The small molecule below binds the protein below.
Small molecule (SMILES): CO[C@@H]1O[C@H](CO)[C@@H](O[C@@H]2O[C@@H](C)[C@@H](O)[C@@H](O)[C@@H]2O)[C@H](O[C@@H]2O[C@H](CO)[C@H](O)[C@H](O)[C@H]2O[C@@H]2O[C@@H](C)[C@@H](O)[C@@H](O)[C@@H]2O)[C@H]1NC(C)=O

Sequence of chain 1.A:
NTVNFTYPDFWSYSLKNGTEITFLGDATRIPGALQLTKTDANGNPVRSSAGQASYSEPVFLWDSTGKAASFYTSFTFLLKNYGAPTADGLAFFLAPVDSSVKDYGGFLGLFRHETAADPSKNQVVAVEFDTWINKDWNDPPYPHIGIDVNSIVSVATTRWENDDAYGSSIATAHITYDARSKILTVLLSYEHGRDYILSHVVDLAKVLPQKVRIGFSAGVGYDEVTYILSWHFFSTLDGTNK

Binding-site contacts:
Ligand atom O5 contacts residue SER49 of chain 1.A at 3.3 Å (h-bond).
Ligand atom C2 contacts residue PHE108 of chain 1.A at 3.8 Å (hydrophobic).
Ligand atom C6 contacts residue TYR223 of chain 1.A at 3.6 Å (hydrophobic).
Ligand atom C3 contacts residue TRP133 of chain 1.A at 3.6 Å (hydrophobic).
Ligand atom O3 contacts residue ASP89 of chain 1.A at 2.7 Å (salt-bridge).
Ligand atom O2 contacts residue TRP138 of chain 1.A at 2.8 Å (h-bond).
Ligand atom O4 contacts residue ASP89 of chain 1.A at 2.7 Å (salt-bridge).
Ligand atom O2 contacts residue ARG48 of chain 1.A at 3.4 Å (salt-bridge).
Ligand atom O4 contacts residue PHE108 of chain 1.A at 3.5 Å.
Ligand atom C3 contacts residue ASP137 of chain 1.A at 3.8 Å.
Ligand atom O4 contacts residue ALA88 of chain 1.A at 3.8 Å.
Ligand atom C5 contacts residue TRP133 of chain 1.A at 3.7 Å (hydrophobic).
Ligand atom C3 contacts residue ASP89 of chain 1.A at 3.7 Å.
Ligand atom O3 contacts residue GLY106 of chain 1.A at 3.7 Å.
Ligand atom O2 contacts residue ASN135 of chain 1.A at 2.8 Å (h-bond).
Ligand atom O6 contacts residue TYR223 of chain 1.A at 3.6 Å.
Ligand atom O4 contacts residue SER49 of chain 1.A at 2.6 Å (h-bond).
Ligand atom O3 contacts residue ASN135 of chain 1.A at 2.8 Å (h-bond).
Ligand atom C4 contacts residue GLY222 of chain 1.A at 3.2 Å.
Ligand atom O4 contacts residue VAL221 of chain 1.A at 3.6 Å.
Ligand atom O3 contacts residue ARG48 of chain 1.A at 3.1 Å (salt-bridge).
Ligand atom C4 contacts residue TRP133 of chain 1.A at 3.6 Å (hydrophobic).
Ligand atom O2 contacts residue ASN135 of chain 1.A at 3.6 Å (h-bond).
Ligand atom O3 contacts residue TYR223 of chain 1.A at 3.7 Å.
Ligand atom C3 contacts residue TRP138 of chain 1.A at 3.8 Å (hydrophobic).
Ligand atom O6 contacts residue TRP133 of chain 1.A at 3.8 Å.
Ligand atom O3 contacts residue TRP138 of chain 1.A at 3.0 Å (h-bond).
Ligand atom C6 contacts residue TYR105 of chain 1.A at 3.5 Å (hydrophobic).
Ligand atom O2 contacts residue ASP137 of chain 1.A at 3.5 Å (salt-bridge).
Ligand atom O4 contacts residue HIS114 of chain 1.A at 3.0 Å (h-bond).
Ligand atom O3 contacts residue ASP137 of chain 1.A at 3.3 Å (salt-bridge).
Ligand atom C4 contacts residue SER49 of chain 1.A at 3.7 Å.
Ligand atom O4 contacts residue GLY222 of chain 1.A at 3.5 Å.
Ligand atom O3 contacts residue HIS114 of chain 1.A at 3.2 Å.
Ligand atom O3 contacts residue GLY107 of chain 1.A at 2.8 Å (h-bond).
Ligand atom C2 contacts residue TRP138 of chain 1.A at 3.5 Å (hydrophobic).
Ligand atom O4 contacts residue GLY222 of chain 1.A at 2.8 Å (h-bond).
Ligand atom C3 contacts residue ASN135 of chain 1.A at 3.3 Å.
Ligand atom O3 contacts residue GLY222 of chain 1.A at 2.9 Å (h-bond).
Ligand atom C4 contacts residue ASP89 of chain 1.A at 3.5 Å.